Sequence of chain 1.E:
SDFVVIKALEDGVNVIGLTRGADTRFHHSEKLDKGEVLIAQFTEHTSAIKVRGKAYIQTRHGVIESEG

Binding-site contacts:
Ligand atom CH2 contacts residue ILE20 of chain 1.F at 4.0 Å (hydrophobic).
Ligand atom N contacts residue GLY25 of chain 1.E at 2.7 Å (h-bond).
Ligand atom O contacts residue SER51 of chain 1.E at 3.0 Å (h-bond).
Ligand atom OXT contacts residue THR50 of chain 1.F at 2.8 Å (h-bond).
Ligand atom CA contacts residue THR23 of chain 1.E at 3.8 Å.
Ligand atom N contacts residue ARG24 of chain 1.E at 4.0 Å.
Ligand atom OXT contacts residue THR47 of chain 1.F at 2.6 Å (h-bond).
Ligand atom OXT contacts residue GLY25 of chain 1.E at 3.9 Å.
Ligand atom C contacts residue THR50 of chain 1.F at 3.9 Å.
Ligand atom CB contacts residue THR23 of chain 1.E at 3.8 Å.
Ligand atom CD1 contacts residue SER51 of chain 1.E at 3.6 Å.
Ligand atom O contacts residue THR47 of chain 1.F at 3.5 Å (h-bond).
Ligand atom CA contacts residue GLY25 of chain 1.E at 3.4 Å.
Ligand atom CZ2 contacts residue ALA44 of chain 1.F at 4.0 Å (hydrophobic).
Ligand atom C contacts residue THR47 of chain 1.F at 3.4 Å.
Ligand atom N contacts residue THR23 of chain 1.E at 2.9 Å (h-bond).
Ligand atom CA contacts residue SER51 of chain 1.E at 4.0 Å.
Ligand atom C contacts residue GLY25 of chain 1.E at 3.3 Å.
Ligand atom N contacts residue THR28 of chain 1.E at 2.8 Å (h-bond).
Ligand atom CB contacts residue SER51 of chain 1.E at 3.5 Å.
Ligand atom CD2 contacts residue THR50 of chain 1.F at 4.0 Å.
Ligand atom CZ2 contacts residue THR50 of chain 1.F at 3.8 Å.
Ligand atom CG contacts residue SER51 of chain 1.E at 3.9 Å.
Ligand atom CB contacts residue THR28 of chain 1.E at 3.5 Å.
Ligand atom CZ2 contacts residue ILE53 of chain 1.F at 3.9 Å (hydrophobic).
Ligand atom C contacts residue SER51 of chain 1.E at 3.7 Å.
Ligand atom CZ3 contacts residue GLY21 of chain 1.F at 3.5 Å.
Ligand atom NE1 contacts residue GLN45 of chain 1.F at 2.8 Å (h-bond).
Ligand atom NE1 contacts residue ALA44 of chain 1.F at 3.8 Å.
Ligand atom N contacts residue ASP27 of chain 1.E at 3.0 Å (salt-bridge).
Ligand atom CD1 contacts residue THR47 of chain 1.F at 3.8 Å.
Ligand atom OXT contacts residue HIS49 of chain 1.F at 3.9 Å.
Ligand atom CH2 contacts residue GLY21 of chain 1.F at 3.5 Å.
Ligand atom CD1 contacts residue GLN45 of chain 1.F at 3.5 Å.
Ligand atom CE3 contacts residue HIS32 of chain 1.F at 3.9 Å.
Ligand atom CE2 contacts residue GLN45 of chain 1.F at 3.9 Å.
Ligand atom CE2 contacts residue THR50 of chain 1.F at 4.0 Å.
Ligand atom O contacts residue ARG24 of chain 1.E at 3.6 Å.
Ligand atom CA contacts residue THR28 of chain 1.E at 3.1 Å.
Ligand atom O contacts residue GLY25 of chain 1.E at 3.0 Å (h-bond).

Sequence of chain 1.F:
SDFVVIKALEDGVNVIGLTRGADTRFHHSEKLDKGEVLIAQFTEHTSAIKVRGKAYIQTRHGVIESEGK

A small-molecule ligand and the protein it binds are described below.
Small molecule (SMILES): N[C@@H](Cc1c[nH]c2ccccc12)C(=O)O